Sequence of chain 1.B:
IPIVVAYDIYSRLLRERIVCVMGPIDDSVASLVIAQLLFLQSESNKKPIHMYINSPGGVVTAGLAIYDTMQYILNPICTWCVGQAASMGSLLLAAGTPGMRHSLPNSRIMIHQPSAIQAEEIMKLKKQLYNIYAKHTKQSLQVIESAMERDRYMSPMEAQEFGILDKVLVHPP

Binding-site contacts:
Ligand atom C21 contacts residue GLU26 of chain 1.C at 3.4 Å.
Ligand atom C14 contacts residue GLU26 of chain 1.C at 3.4 Å.
Ligand atom C28 contacts residue TYR62 of chain 1.C at 3.2 Å (hydrophobic).
Ligand atom C25 contacts residue HIS60 of chain 1.C at 3.3 Å.
Ligand atom N23 contacts residue GLU26 of chain 1.C at 2.5 Å (salt-bridge).
Ligand atom C31 contacts residue TYR62 of chain 1.C at 3.5 Å (hydrophobic).
Ligand atom C24 contacts residue HIS60 of chain 1.C at 3.8 Å.
Ligand atom N09 contacts residue TYR62 of chain 1.C at 2.7 Å (h-bond).
Ligand atom C22 contacts residue GLU26 of chain 1.C at 3.6 Å.
Ligand atom C29 contacts residue TYR62 of chain 1.C at 3.4 Å (hydrophobic).
Ligand atom CL19 contacts residue LEU23 of chain 1.C at 3.6 Å.
Ligand atom C24 contacts residue GLU26 of chain 1.C at 3.6 Å.
Ligand atom C04 contacts residue THR79 of chain 1.B at 3.5 Å.
Ligand atom C18 contacts residue GLU26 of chain 1.C at 3.8 Å.
Ligand atom C17 contacts residue LEU48 of chain 1.B at 3.8 Å (hydrophobic).
Ligand atom C29 contacts residue TRP90 of chain 1.C at 3.8 Å (hydrophobic).
Ligand atom C06 contacts residue TYR82 of chain 1.B at 3.6 Å (hydrophobic).
Ligand atom C12 contacts residue TYR62 of chain 1.C at 3.8 Å (hydrophobic).
Ligand atom C10 contacts residue TYR62 of chain 1.C at 3.1 Å (hydrophobic).
Ligand atom C11 contacts residue TYR62 of chain 1.C at 3.0 Å (hydrophobic).
Ligand atom C01 contacts residue TYR62 of chain 1.C at 3.5 Å (hydrophobic).
Ligand atom C15 contacts residue GLU26 of chain 1.C at 3.5 Å.
Ligand atom C30 contacts residue TRP90 of chain 1.C at 3.4 Å (hydrophobic).
Ligand atom C08 contacts residue TRP90 of chain 1.C at 3.7 Å (hydrophobic).
Ligand atom C20 contacts residue SER52 of chain 1.B at 3.6 Å.
Ligand atom O27 contacts residue LEU48 of chain 1.B at 3.4 Å.
Ligand atom C02 contacts residue TYR62 of chain 1.C at 3.7 Å (hydrophobic).
Ligand atom C10 contacts residue TYR82 of chain 1.B at 3.7 Å (hydrophobic).
Ligand atom C21 contacts residue SER52 of chain 1.B at 3.5 Å.
Ligand atom C16 contacts residue ILE28 of chain 1.C at 3.8 Å (hydrophobic).
Ligand atom C17 contacts residue LEU23 of chain 1.C at 3.5 Å (hydrophobic).
Ligand atom C20 contacts residue GLU26 of chain 1.C at 3.5 Å.
Ligand atom C08 contacts residue TYR62 of chain 1.C at 3.7 Å (hydrophobic).
Ligand atom C30 contacts residue TYR62 of chain 1.C at 3.4 Å (hydrophobic).
Ligand atom CL19 contacts residue PHE49 of chain 1.B at 3.8 Å.
Ligand atom C01 contacts residue VAL92 of chain 1.C at 3.4 Å (hydrophobic).
Ligand atom C29 contacts residue HIS60 of chain 1.C at 3.8 Å.
Ligand atom C20 contacts residue ARG22 of chain 1.C at 3.8 Å.
Ligand atom CL19 contacts residue ARG22 of chain 1.C at 3.7 Å.
Ligand atom C07 contacts residue TYR62 of chain 1.C at 3.8 Å (hydrophobic).

Sequence of chain 1.C:
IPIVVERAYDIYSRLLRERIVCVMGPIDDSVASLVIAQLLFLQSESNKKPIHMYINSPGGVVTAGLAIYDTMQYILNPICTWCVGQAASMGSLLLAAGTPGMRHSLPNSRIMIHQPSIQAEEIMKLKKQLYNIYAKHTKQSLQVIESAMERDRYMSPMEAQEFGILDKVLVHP

The protein below binds the small molecule below.
Small molecule (SMILES): C#Cc1cccc(CN2CCC3=C(C2)C(=O)N(Cc2ccc(Cl)cc2)C2=NCCN23)c1